Binding-site contacts:
Ligand atom C7 contacts residue ASN59 of chain 1.A at 3.5 Å.
Ligand atom O7 contacts residue ASN59 of chain 1.A at 3.5 Å (h-bond).
Ligand atom C6 contacts residue SER62 of chain 1.A at 4.4 Å.
Ligand atom N2 contacts residue LEU14 of chain 1.A at 4.3 Å.
Ligand atom C3 contacts residue ASN59 of chain 1.A at 3.8 Å.
Ligand atom O5 contacts residue ASN59 of chain 1.A at 2.3 Å (h-bond).
Ligand atom O5 contacts residue THR61 of chain 1.A at 3.3 Å (h-bond).
Ligand atom O6 contacts residue THR61 of chain 1.A at 3.4 Å (h-bond).
Ligand atom C6 contacts residue THR61 of chain 1.A at 4.2 Å.
Ligand atom C2 contacts residue ASN59 of chain 1.A at 2.5 Å.
Ligand atom N2 contacts residue ASN59 of chain 1.A at 3.1 Å (h-bond).
Ligand atom C5 contacts residue ASN59 of chain 1.A at 3.6 Å.
Ligand atom C1 contacts residue THR61 of chain 1.A at 3.4 Å.
Ligand atom C8 contacts residue LEU14 of chain 1.A at 4.3 Å (hydrophobic).
Ligand atom C1 contacts residue ASN59 of chain 1.A at 1.4 Å.
Ligand atom C4 contacts residue ASN59 of chain 1.A at 4.2 Å.
Ligand atom O6 contacts residue SER62 of chain 1.A at 3.1 Å (h-bond).
Ligand atom C5 contacts residue THR61 of chain 1.A at 3.5 Å.

This protein binds this small molecule.
Small molecule (SMILES): CC(=O)N[C@@H]1[C@@H](O)[C@H](O)[C@@H](CO)O[C@H]1O

Sequence of chain 1.A:
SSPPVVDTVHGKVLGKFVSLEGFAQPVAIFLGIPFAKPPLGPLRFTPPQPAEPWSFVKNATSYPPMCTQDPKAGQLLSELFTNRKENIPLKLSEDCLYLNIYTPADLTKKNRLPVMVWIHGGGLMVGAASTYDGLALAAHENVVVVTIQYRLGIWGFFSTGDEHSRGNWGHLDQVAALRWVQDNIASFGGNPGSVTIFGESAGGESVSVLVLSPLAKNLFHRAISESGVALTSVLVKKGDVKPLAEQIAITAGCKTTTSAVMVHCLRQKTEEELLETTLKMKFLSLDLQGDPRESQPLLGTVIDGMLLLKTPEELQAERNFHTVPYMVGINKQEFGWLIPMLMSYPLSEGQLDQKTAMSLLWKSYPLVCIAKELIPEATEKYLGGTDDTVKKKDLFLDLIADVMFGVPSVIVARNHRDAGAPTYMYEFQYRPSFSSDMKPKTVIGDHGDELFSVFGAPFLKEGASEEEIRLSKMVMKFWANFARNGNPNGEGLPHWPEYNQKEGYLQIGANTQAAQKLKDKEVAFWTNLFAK